A protein and the small-molecule ligand that binds it are described below.
Small molecule (SMILES): OC[C@H]1O[C@@H](O)[C@@H](O)[C@@H](O)[C@@H]1O

Binding-site contacts:
Ligand atom O2 contacts residue ASP114 of chain 1.B at 4.4 Å.
Ligand atom C6 contacts residue LYS164 of chain 1.B at 3.6 Å.
Ligand atom C2 contacts residue LYS164 of chain 1.B at 3.4 Å.
Ligand atom O6 contacts residue VAL131 of chain 1.B at 3.7 Å.
Ligand atom O4 contacts residue MAN1 of chain 1.F at 0.2 Å (h-bond).
Ligand atom O4 contacts residue ARG78 of chain 1.B at 3.2 Å (salt-bridge).
Ligand atom C3 contacts residue ARG78 of chain 1.B at 4.0 Å.
Ligand atom C1 contacts residue LYS164 of chain 1.B at 3.3 Å.
Ligand atom O6 contacts residue GLU113 of chain 1.B at 2.6 Å (salt-bridge).
Ligand atom C6 contacts residue GLU113 of chain 1.B at 3.4 Å.
Ligand atom O4 contacts residue VAL86 of chain 1.B at 3.7 Å.
Ligand atom O4 contacts residue GLU113 of chain 1.B at 2.7 Å (salt-bridge).
Ligand atom C6 contacts residue MAN1 of chain 1.F at 0.1 Å.
Ligand atom O3 contacts residue ARG78 of chain 1.B at 2.9 Å (salt-bridge).
Ligand atom O5 contacts residue LYS164 of chain 1.B at 2.7 Å (salt-bridge).
Ligand atom O5 contacts residue MAN1 of chain 1.F at 0.3 Å (h-bond).
Ligand atom C5 contacts residue GLU113 of chain 1.B at 3.8 Å.
Ligand atom O3 contacts residue GLU113 of chain 1.B at 4.1 Å.
Ligand atom C4 contacts residue GLU113 of chain 1.B at 3.1 Å.
Ligand atom C5 contacts residue LYS164 of chain 1.B at 3.5 Å.
Ligand atom O6 contacts residue LYS164 of chain 1.B at 2.7 Å (salt-bridge).
Ligand atom C6 contacts residue VAL131 of chain 1.B at 3.9 Å (hydrophobic).
Ligand atom O6 contacts residue THR129 of chain 1.B at 4.1 Å.
Ligand atom O2 contacts residue LYS164 of chain 1.B at 2.8 Å (salt-bridge).
Ligand atom O1 contacts residue LYS164 of chain 1.B at 3.3 Å (salt-bridge).
Ligand atom C4 contacts residue ARG78 of chain 1.B at 3.9 Å.
Ligand atom C1 contacts residue MAN1 of chain 1.F at 0.3 Å.
Ligand atom C4 contacts residue MAN1 of chain 1.F at 0.2 Å.
Ligand atom C3 contacts residue GLU113 of chain 1.B at 4.2 Å.
Ligand atom C4 contacts residue LYS164 of chain 1.B at 3.7 Å.
Ligand atom C5 contacts residue MAN1 of chain 1.F at 0.2 Å.
Ligand atom C2 contacts residue MAN1 of chain 1.F at 0.4 Å.
Ligand atom O6 contacts residue MAN1 of chain 1.F at 0.1 Å (h-bond).
Ligand atom C3 contacts residue MAN1 of chain 1.F at 0.4 Å.
Ligand atom O2 contacts residue MAN1 of chain 1.F at 0.4 Å (h-bond).
Ligand atom C3 contacts residue LYS164 of chain 1.B at 4.1 Å.
Ligand atom O6 contacts residue TYR141 of chain 1.B at 4.4 Å.
Ligand atom O1 contacts residue MAN1 of chain 1.F at 1.6 Å.
Ligand atom O3 contacts residue MAN1 of chain 1.F at 0.5 Å (h-bond).
Ligand atom C6 contacts residue VAL86 of chain 1.B at 4.4 Å (hydrophobic).

Sequence of chain 1.B:
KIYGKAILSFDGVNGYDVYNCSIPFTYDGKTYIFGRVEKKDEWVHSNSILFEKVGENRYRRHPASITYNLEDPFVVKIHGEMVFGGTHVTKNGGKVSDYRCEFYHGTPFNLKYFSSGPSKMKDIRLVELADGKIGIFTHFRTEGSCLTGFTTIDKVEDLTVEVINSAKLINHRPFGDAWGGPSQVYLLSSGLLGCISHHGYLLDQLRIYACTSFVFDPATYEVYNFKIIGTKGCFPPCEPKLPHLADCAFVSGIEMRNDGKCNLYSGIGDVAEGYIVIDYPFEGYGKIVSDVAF